Sequence of chain 1.B:
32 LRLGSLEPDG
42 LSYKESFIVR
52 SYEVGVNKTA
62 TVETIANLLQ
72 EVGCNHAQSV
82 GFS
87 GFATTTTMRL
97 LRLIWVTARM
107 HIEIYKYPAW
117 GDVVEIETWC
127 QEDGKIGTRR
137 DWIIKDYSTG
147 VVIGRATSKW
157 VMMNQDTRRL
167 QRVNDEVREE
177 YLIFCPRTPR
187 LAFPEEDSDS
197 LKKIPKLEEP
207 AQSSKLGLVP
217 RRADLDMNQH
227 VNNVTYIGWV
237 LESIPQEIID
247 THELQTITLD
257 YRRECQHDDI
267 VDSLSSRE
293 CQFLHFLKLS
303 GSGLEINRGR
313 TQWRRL

Binding-site contacts:
Ligand atom C24 contacts residue ARG136 of chain 1.B at 3.7 Å.
Ligand atom S5 contacts residue TRP156 of chain 1.B at 3.6 Å.
Ligand atom C4 contacts residue GLY87 of chain 1.B at 3.3 Å.
Ligand atom C21 contacts residue HIS77 of chain 1.B at 3.4 Å.
Ligand atom C16 contacts residue PHE83 of chain 1.B at 3.4 Å (hydrophobic).
Ligand atom C15 contacts residue PHE83 of chain 1.B at 3.5 Å (hydrophobic).
Ligand atom C17 contacts residue CYS126 of chain 1.B at 3.8 Å (hydrophobic).
Ligand atom C24 contacts residue CYS126 of chain 1.B at 3.7 Å (hydrophobic).
Ligand atom C1 contacts residue CYS75 of chain 1.B at 3.7 Å (hydrophobic).
Ligand atom S5 contacts residue PHE88 of chain 1.B at 3.7 Å.
Ligand atom F23 contacts residue PHE83 of chain 1.B at 3.5 Å.
Ligand atom C6 contacts residue TRP156 of chain 1.B at 3.8 Å (hydrophobic).
Ligand atom C17 contacts residue PHE83 of chain 1.B at 3.8 Å (hydrophobic).
Ligand atom O9 contacts residue ARG136 of chain 1.B at 3.0 Å (salt-bridge).
Ligand atom C21 contacts residue ARG136 of chain 1.B at 3.6 Å.
Ligand atom F23 contacts residue ALA78 of chain 1.B at 3.2 Å.
Ligand atom C11 contacts residue TRP156 of chain 1.B at 3.6 Å (hydrophobic).
Ligand atom F23 contacts residue ARG136 of chain 1.B at 3.3 Å.
Ligand atom C20 contacts residue PHE180 of chain 1.B at 3.6 Å (hydrophobic).
Ligand atom C22 contacts residue ARG136 of chain 1.B at 3.4 Å.
Ligand atom C2 contacts residue ALA89 of chain 1.B at 3.8 Å (hydrophobic).
Ligand atom C19 contacts residue PHE180 of chain 1.B at 3.8 Å (hydrophobic).
Ligand atom C4 contacts residue PHE88 of chain 1.B at 3.6 Å (hydrophobic).
Ligand atom C6 contacts residue ALA89 of chain 1.B at 3.7 Å (hydrophobic).
Ligand atom C13 contacts residue TRP101 of chain 1.B at 3.4 Å (hydrophobic).
Ligand atom C11 contacts residue THR134 of chain 1.B at 3.6 Å.
Ligand atom F18 contacts residue TYR177 of chain 1.B at 3.3 Å.
Ligand atom C20 contacts residue HIS77 of chain 1.B at 3.5 Å.
Ligand atom C7 contacts residue TRP156 of chain 1.B at 3.7 Å (hydrophobic).
Ligand atom N8 contacts residue TRP156 of chain 1.B at 3.7 Å.
Ligand atom O25 contacts residue ARG136 of chain 1.B at 2.8 Å (salt-bridge).
Ligand atom C1 contacts residue GLY74 of chain 1.B at 3.6 Å.
Ligand atom C26 contacts residue TRP156 of chain 1.B at 3.7 Å (hydrophobic).
Ligand atom C12 contacts residue THR134 of chain 1.B at 3.2 Å.
Ligand atom C19 contacts residue CYS181 of chain 1.B at 3.7 Å (hydrophobic).
Ligand atom O9 contacts residue TRP156 of chain 1.B at 3.7 Å.
Ligand atom F18 contacts residue CYS126 of chain 1.B at 3.8 Å.
Ligand atom C22 contacts residue PHE83 of chain 1.B at 3.6 Å (hydrophobic).
Ligand atom C19 contacts residue CYS126 of chain 1.B at 3.7 Å (hydrophobic).
Ligand atom N8 contacts residue ARG136 of chain 1.B at 3.1 Å (salt-bridge).

The protein below binds the small molecule below.
Small molecule (SMILES): Cc1ccsc1C1=NO[C@@]2(CCCN(Cc3c(F)cccc3F)C2=O)C1